Sequence of chain 1.A:
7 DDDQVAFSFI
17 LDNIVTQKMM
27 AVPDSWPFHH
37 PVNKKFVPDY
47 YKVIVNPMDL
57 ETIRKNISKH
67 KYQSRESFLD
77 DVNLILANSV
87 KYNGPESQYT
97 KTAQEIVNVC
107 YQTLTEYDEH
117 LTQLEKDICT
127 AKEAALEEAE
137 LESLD

Binding-site contacts:
Ligand atom C6 contacts residue VAL43 of chain 1.A at 3.8 Å (hydrophobic).
Ligand atom C14 contacts residue PHE34 of chain 1.A at 3.7 Å (hydrophobic).
Ligand atom C7 contacts residue TRP32 of chain 1.A at 3.8 Å (hydrophobic).
Ligand atom N contacts residue PHE42 of chain 1.A at 3.8 Å.
Ligand atom C2 contacts residue PHE42 of chain 1.A at 3.7 Å (hydrophobic).
Ligand atom C14 contacts residue ASP55 of chain 1.A at 3.7 Å.
Ligand atom C19 contacts residue TYR95 of chain 1.A at 3.5 Å (hydrophobic).
Ligand atom C1 contacts residue PRO37 of chain 1.A at 3.5 Å (hydrophobic).
Ligand atom N1 contacts residue PRO33 of chain 1.A at 3.8 Å.
Ligand atom C14 contacts residue MET54 of chain 1.A at 3.3 Å (hydrophobic).
Ligand atom N2 contacts residue TYR88 of chain 1.A at 3.6 Å.
Ligand atom O contacts residue ASN39 of chain 1.A at 2.9 Å (h-bond).
Ligand atom C8 contacts residue PHE42 of chain 1.A at 3.9 Å (hydrophobic).
Ligand atom C4 contacts residue VAL43 of chain 1.A at 3.5 Å (hydrophobic).
Ligand atom C14 contacts residue HIS36 of chain 1.A at 3.9 Å.
Ligand atom C5 contacts residue VAL43 of chain 1.A at 3.5 Å (hydrophobic).
Ligand atom C10 contacts residue PRO33 of chain 1.A at 3.5 Å (hydrophobic).
Ligand atom C6 contacts residue TRP32 of chain 1.A at 3.8 Å (hydrophobic).
Ligand atom C15 contacts residue ASN89 of chain 1.A at 3.7 Å.
Ligand atom O contacts residue VAL38 of chain 1.A at 3.5 Å.
Ligand atom C11 contacts residue PRO33 of chain 1.A at 3.3 Å (hydrophobic).
Ligand atom N2 contacts residue TYR95 of chain 1.A at 3.5 Å.
Ligand atom C17 contacts residue TYR95 of chain 1.A at 3.8 Å (hydrophobic).
Ligand atom C18 contacts residue VAL43 of chain 1.A at 3.9 Å (hydrophobic).
Ligand atom C12 contacts residue VAL38 of chain 1.A at 3.3 Å (hydrophobic).
Ligand atom C12 contacts residue PRO33 of chain 1.A at 3.5 Å (hydrophobic).
Ligand atom C13 contacts residue MET54 of chain 1.A at 3.9 Å (hydrophobic).
Ligand atom C16 contacts residue ASN89 of chain 1.A at 3.9 Å.
Ligand atom C13 contacts residue PRO33 of chain 1.A at 3.7 Å (hydrophobic).
Ligand atom C11 contacts residue PHE34 of chain 1.A at 3.5 Å (hydrophobic).
Ligand atom C13 contacts residue TYR46 of chain 1.A at 3.8 Å (hydrophobic).
Ligand atom O contacts residue PHE42 of chain 1.A at 3.6 Å.
Ligand atom C13 contacts residue PHE34 of chain 1.A at 3.7 Å (hydrophobic).
Ligand atom C16 contacts residue TYR95 of chain 1.A at 3.8 Å (hydrophobic).
Ligand atom C14 contacts residue PRO33 of chain 1.A at 3.5 Å (hydrophobic).
Ligand atom C12 contacts residue TYR46 of chain 1.A at 3.7 Å (hydrophobic).
Ligand atom C19 contacts residue ASN89 of chain 1.A at 3.7 Å.
Ligand atom N2 contacts residue ASN89 of chain 1.A at 2.8 Å (h-bond).
Ligand atom C18 contacts residue TYR95 of chain 1.A at 3.4 Å (hydrophobic).
Ligand atom O1 contacts residue ASN89 of chain 1.A at 2.8 Å (h-bond).

A small-molecule ligand and the protein it binds are described below.
Small molecule (SMILES): C=CCCn1cc(-c2cccc(C(=O)N(C)C)c2)c2cc[nH]c2c1=O